A protein and the small-molecule ligand that binds it are described below.
Small molecule (SMILES): O=C1N=c2ccccc2=C1c1[nH]c2ccccc2c1NOCC[C@H](O)CO

Sequence of chain 2.B:
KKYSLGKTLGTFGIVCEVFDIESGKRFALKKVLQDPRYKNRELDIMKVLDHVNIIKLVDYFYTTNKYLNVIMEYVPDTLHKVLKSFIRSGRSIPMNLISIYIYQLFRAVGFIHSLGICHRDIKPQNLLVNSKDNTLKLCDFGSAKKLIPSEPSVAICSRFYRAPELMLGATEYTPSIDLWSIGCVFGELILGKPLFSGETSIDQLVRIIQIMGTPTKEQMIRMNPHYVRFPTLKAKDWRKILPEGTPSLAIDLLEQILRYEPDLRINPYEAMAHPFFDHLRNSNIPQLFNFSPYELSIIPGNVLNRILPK

Binding-site contacts:
Ligand atom CAS contacts residue GLU118 of chain 2.B at 3.8 Å.
Ligand atom CAD contacts residue PRO121 of chain 2.B at 3.5 Å (hydrophobic).
Ligand atom OAA contacts residue TYR119 of chain 2.B at 3.5 Å.
Ligand atom CAT contacts residue LEU173 of chain 2.B at 3.7 Å (hydrophobic).
Ligand atom CAI contacts residue ASP122 of chain 2.B at 3.8 Å.
Ligand atom OAA contacts residue LEU173 of chain 2.B at 3.2 Å.
Ligand atom CAK contacts residue VAL23 of chain 2.B at 3.9 Å (hydrophobic).
Ligand atom CAT contacts residue LEU15 of chain 2.B at 4.0 Å (hydrophobic).
Ligand atom CAH contacts residue MET117 of chain 2.B at 3.6 Å (hydrophobic).
Ligand atom CAI contacts residue PRO121 of chain 2.B at 3.6 Å (hydrophobic).
Ligand atom CAS contacts residue ALA36 of chain 2.B at 3.8 Å (hydrophobic).
Ligand atom OAB contacts residue ASP185 of chain 2.B at 3.9 Å.
Ligand atom NAQ contacts residue VAL120 of chain 2.B at 3.1 Å (h-bond).
Ligand atom CAW contacts residue ALA36 of chain 2.B at 3.8 Å (hydrophobic).
Ligand atom NAP contacts residue ALA36 of chain 2.B at 3.5 Å.
Ligand atom CAJ contacts residue THR123 of chain 2.B at 3.7 Å.
Ligand atom OAA contacts residue VAL120 of chain 2.B at 3.1 Å (h-bond).
Ligand atom CAG contacts residue VAL23 of chain 2.B at 4.0 Å (hydrophobic).
Ligand atom NAQ contacts residue TYR119 of chain 2.B at 4.0 Å.
Ligand atom NAP contacts residue ILE63 of chain 2.B at 3.8 Å.
Ligand atom NAQ contacts residue LEU173 of chain 2.B at 3.7 Å.
Ligand atom CAX contacts residue LEU173 of chain 2.B at 4.0 Å (hydrophobic).
Ligand atom CAE contacts residue MET117 of chain 2.B at 3.6 Å (hydrophobic).
Ligand atom OAB contacts residue ASN171 of chain 2.B at 3.4 Å (h-bond).
Ligand atom CAX contacts residue VAL120 of chain 2.B at 3.4 Å (hydrophobic).
Ligand atom CAU contacts residue LEU15 of chain 2.B at 3.8 Å (hydrophobic).
Ligand atom CAF contacts residue THR123 of chain 2.B at 3.8 Å.
Ligand atom OAB contacts residue GLN170 of chain 2.B at 3.5 Å (h-bond).
Ligand atom CAI contacts residue VAL120 of chain 2.B at 3.1 Å (hydrophobic).
Ligand atom OAA contacts residue GLU118 of chain 2.B at 3.7 Å.
Ligand atom CAE contacts residue ASP185 of chain 2.B at 4.0 Å.
Ligand atom NAP contacts residue LEU173 of chain 2.B at 3.7 Å.
Ligand atom CAS contacts residue LEU173 of chain 2.B at 3.3 Å (hydrophobic).
Ligand atom CAV contacts residue LEU173 of chain 2.B at 3.6 Å (hydrophobic).
Ligand atom CAL contacts residue ASP185 of chain 2.B at 3.9 Å.
Ligand atom CAY contacts residue LEU15 of chain 2.B at 4.0 Å (hydrophobic).
Ligand atom CAM contacts residue LEU15 of chain 2.B at 3.4 Å (hydrophobic).
Ligand atom CAD contacts residue ASP122 of chain 2.B at 4.0 Å.
Ligand atom NAP contacts residue GLU118 of chain 2.B at 3.2 Å (salt-bridge).
Ligand atom CAK contacts residue CYS184 of chain 2.B at 3.9 Å (hydrophobic).